Sequence of chain 1.B:
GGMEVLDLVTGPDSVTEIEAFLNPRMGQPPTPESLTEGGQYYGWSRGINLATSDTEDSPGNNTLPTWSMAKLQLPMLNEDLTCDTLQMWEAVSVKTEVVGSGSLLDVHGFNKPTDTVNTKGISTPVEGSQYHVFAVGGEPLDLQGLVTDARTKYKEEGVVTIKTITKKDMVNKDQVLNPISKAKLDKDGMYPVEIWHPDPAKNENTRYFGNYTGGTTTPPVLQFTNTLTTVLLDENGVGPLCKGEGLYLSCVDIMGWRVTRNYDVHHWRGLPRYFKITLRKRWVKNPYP

Binding-site contacts:
Ligand atom C4 contacts residue HIS267 of chain 1.B at 3.4 Å.
Ligand atom O6 contacts residue ASN62 of chain 1.B at 2.8 Å (h-bond).
Ligand atom O1A contacts residue ARG46 of chain 1.B at 3.1 Å (salt-bridge).
Ligand atom C6 contacts residue GLY47 of chain 1.B at 3.5 Å.
Ligand atom O4 contacts residue GLY47 of chain 1.B at 2.6 Å (h-bond).
Ligand atom O1B contacts residue ARG46 of chain 1.B at 2.8 Å (salt-bridge).
Ligand atom C1 contacts residue ARG46 of chain 1.B at 3.5 Å.
Ligand atom C6 contacts residue ASN62 of chain 1.B at 3.4 Å.
Ligand atom C5 contacts residue GLY47 of chain 1.B at 4.0 Å.
Ligand atom C6 contacts residue TYR41 of chain 1.B at 3.6 Å (hydrophobic).
Ligand atom O9 contacts residue LEU50 of chain 1.B at 2.8 Å (h-bond).
Ligand atom C5 contacts residue TYR41 of chain 1.B at 3.6 Å (hydrophobic).
Ligand atom N5 contacts residue TYR41 of chain 1.B at 2.9 Å (h-bond).
Ligand atom O1A contacts residue HIS267 of chain 1.B at 3.3 Å.
Ligand atom O3 contacts residue GLY47 of chain 1.B at 4.0 Å.
Ligand atom C3 contacts residue VAL265 of chain 1.B at 4.1 Å (hydrophobic).
Ligand atom C3 contacts residue GLY47 of chain 1.B at 4.0 Å.
Ligand atom C9 contacts residue THR52 of chain 1.B at 3.6 Å.
Ligand atom O4 contacts residue HIS267 of chain 1.B at 2.8 Å (h-bond).
Ligand atom O6 contacts residue THR63 of chain 1.B at 3.8 Å.
Ligand atom O8 contacts residue SER58 of chain 1.B at 3.7 Å.
Ligand atom O8 contacts residue ASN49 of chain 1.B at 3.8 Å.
Ligand atom O10 contacts residue ASN262 of chain 1.B at 3.3 Å (h-bond).
Ligand atom C11 contacts residue TYR41 of chain 1.B at 4.0 Å (hydrophobic).
Ligand atom C6 contacts residue THR63 of chain 1.B at 3.4 Å.
Ligand atom C4 contacts residue GLY47 of chain 1.B at 3.3 Å.
Ligand atom C4 contacts residue TYR41 of chain 1.B at 3.7 Å (hydrophobic).
Ligand atom O1A contacts residue LYS155 of chain 1.B at 3.6 Å.
Ligand atom C11 contacts residue GLU56 of chain 1.B at 4.0 Å.
Ligand atom O9 contacts residue ASN49 of chain 1.B at 3.1 Å (h-bond).
Ligand atom O1A contacts residue GLY47 of chain 1.B at 2.8 Å (h-bond).
Ligand atom O6 contacts residue GLY60 of chain 1.B at 4.0 Å.
Ligand atom C1 contacts residue GLY47 of chain 1.B at 3.8 Å.
Ligand atom O4 contacts residue THR260 of chain 1.B at 3.6 Å.
Ligand atom C3 contacts residue HIS267 of chain 1.B at 3.7 Å.
Ligand atom O1B contacts residue TYR41 of chain 1.B at 4.0 Å.
Ligand atom C10 contacts residue TYR41 of chain 1.B at 3.9 Å (hydrophobic).
Ligand atom O8 contacts residue ARG46 of chain 1.B at 3.5 Å (salt-bridge).
Ligand atom C9 contacts residue LEU50 of chain 1.B at 3.4 Å (hydrophobic).
Ligand atom C11 contacts residue ASP54 of chain 1.C at 3.5 Å.

A protein and the small-molecule ligand that binds it are described below.
Small molecule (SMILES): CC(=O)N[C@@H]1[C@@H](O[C@@H]2O[C@H](CO)[C@H](O)[C@H](O[C@]3(C(=O)O)C[C@H](O)[C@@H](NC(C)=O)[C@H]([C@H](O)[C@H](O)CO)O3)[C@H]2O)[C@H](O)[C@@H](CO[C@]2(C(=O)O)C[C@H](O)[C@@H](NC(C)=O)[C@H]([C@H](O)[C@H](O)CO)O2)O[C@H]1O

Sequence of chain 1.C:
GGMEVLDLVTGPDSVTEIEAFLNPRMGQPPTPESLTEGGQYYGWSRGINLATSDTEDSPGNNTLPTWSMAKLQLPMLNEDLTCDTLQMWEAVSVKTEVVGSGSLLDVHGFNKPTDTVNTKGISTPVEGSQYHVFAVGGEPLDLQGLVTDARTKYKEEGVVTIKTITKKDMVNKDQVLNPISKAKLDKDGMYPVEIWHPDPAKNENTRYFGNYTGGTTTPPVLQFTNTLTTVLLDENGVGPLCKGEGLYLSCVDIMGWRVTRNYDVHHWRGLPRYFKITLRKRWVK